Binding-site contacts:
Ligand atom C4 contacts residue ILE109 of chain 5.D at 3.7 Å (hydrophobic).
Ligand atom O2 contacts residue SER21 of chain 3.D at 2.8 Å (h-bond).
Ligand atom CG3 contacts residue GLY48 of chain 3.D at 3.5 Å.
Ligand atom CA3 contacts residue THR1 of chain 3.D at 2.4 Å.
Ligand atom CD1 contacts residue ILE109 of chain 5.D at 3.6 Å (hydrophobic).
Ligand atom CS contacts residue THR1 of chain 3.D at 1.4 Å.
Ligand atom CD1 contacts residue THR50 of chain 3.D at 3.3 Å.
Ligand atom CD6 contacts residue PHE46 of chain 3.D at 3.8 Å (hydrophobic).
Ligand atom C1' contacts residue THR1 of chain 3.D at 3.3 Å.
Ligand atom CS contacts residue LYS33 of chain 3.D at 3.8 Å.
Ligand atom N3 contacts residue THR1 of chain 3.D at 3.7 Å.
Ligand atom CA2 contacts residue GLY48 of chain 3.D at 3.4 Å.
Ligand atom CA3 contacts residue GLN19 of chain 3.D at 3.7 Å.
Ligand atom C10 contacts residue ILE109 of chain 5.D at 3.7 Å (hydrophobic).
Ligand atom C1' contacts residue SER125 of chain 3.D at 3.0 Å.
Ligand atom O2' contacts residue SER125 of chain 3.D at 3.8 Å.
Ligand atom CA3 contacts residue LYS33 of chain 3.D at 3.9 Å.
Ligand atom CA3 contacts residue GLY48 of chain 3.D at 3.8 Å.
Ligand atom CB3 contacts residue LYS33 of chain 3.D at 3.5 Å.
Ligand atom CD5 contacts residue PHE46 of chain 3.D at 3.7 Å (hydrophobic).
Ligand atom C1' contacts residue GLY124 of chain 3.D at 3.5 Å.
Ligand atom O1' contacts residue GLY48 of chain 3.D at 3.1 Å (h-bond).
Ligand atom CB3 contacts residue THR1 of chain 3.D at 3.0 Å.
Ligand atom CD1 contacts residue ASP111 of chain 5.D at 3.1 Å.
Ligand atom S contacts residue THR1 of chain 3.D at 3.6 Å.
Ligand atom O1 contacts residue THR50 of chain 3.D at 2.9 Å.
Ligand atom CB2 contacts residue GLY48 of chain 3.D at 3.3 Å.
Ligand atom O2 contacts residue VAL20 of chain 3.D at 3.7 Å.
Ligand atom CD5 contacts residue GLY48 of chain 3.D at 3.3 Å.
Ligand atom CD5 contacts residue ALA47 of chain 3.D at 3.7 Å (hydrophobic).
Ligand atom CB1 contacts residue VAL20 of chain 3.D at 3.8 Å (hydrophobic).
Ligand atom CD2 contacts residue ASP111 of chain 5.D at 3.8 Å.
Ligand atom C2 contacts residue SER21 of chain 3.D at 3.9 Å.
Ligand atom N3 contacts residue GLY48 of chain 3.D at 2.8 Å (h-bond).
Ligand atom C2' contacts residue THR1 of chain 3.D at 2.5 Å.
Ligand atom N2 contacts residue SER21 of chain 3.D at 3.1 Å (h-bond).
Ligand atom C2 contacts residue GLY48 of chain 3.D at 3.5 Å.
Ligand atom CD4 contacts residue SER21 of chain 3.D at 3.3 Å.
Ligand atom CD2 contacts residue MET27 of chain 3.D at 3.4 Å (hydrophobic).
Ligand atom CD1 contacts residue THR107 of chain 5.D at 3.6 Å.

The protein below binds the small molecule below.
Small molecule (SMILES): CC(C)C[C@@H](C=CS(C)(=O)=O)NC(=O)[C@H](CC(C)C)NC(=O)[C@H](CC(C)C)NC(=O)Cc1cc(I)c(O)c([N+](=O)[O-])c1

Sequence of chain 3.D:
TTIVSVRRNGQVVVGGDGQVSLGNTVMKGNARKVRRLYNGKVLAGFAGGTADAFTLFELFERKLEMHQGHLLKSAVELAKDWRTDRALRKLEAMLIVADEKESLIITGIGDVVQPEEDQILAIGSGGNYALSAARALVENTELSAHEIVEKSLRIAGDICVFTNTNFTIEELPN

Sequence of chain 5.D:
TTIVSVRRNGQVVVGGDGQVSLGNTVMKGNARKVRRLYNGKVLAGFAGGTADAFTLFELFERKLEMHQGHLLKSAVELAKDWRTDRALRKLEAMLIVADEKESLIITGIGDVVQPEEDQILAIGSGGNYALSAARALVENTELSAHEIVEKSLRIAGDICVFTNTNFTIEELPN